Binding-site contacts:
Ligand atom CG1 contacts residue ILE70 of chain 1.B at 3.9 Å (hydrophobic).
Ligand atom OH contacts residue SER33 of chain 1.B at 2.9 Å (h-bond).
Ligand atom P contacts residue SER33 of chain 1.B at 3.8 Å.
Ligand atom CA contacts residue HIS57 of chain 1.B at 3.7 Å.
Ligand atom O2P contacts residue ARG61 of chain 1.B at 3.0 Å (salt-bridge).
Ligand atom CB contacts residue HIS57 of chain 1.B at 3.5 Å.
Ligand atom O2P contacts residue ARG11 of chain 1.B at 2.9 Å.
Ligand atom CA contacts residue HIS57 of chain 1.B at 3.2 Å.
Ligand atom OH contacts residue THR35 of chain 1.B at 3.5 Å (h-bond).
Ligand atom CZ contacts residue SER33 of chain 1.B at 3.8 Å.
Ligand atom N contacts residue HIS57 of chain 1.B at 2.7 Å (h-bond).
Ligand atom CD2 contacts residue LYS59 of chain 1.B at 3.7 Å.
Ligand atom CB contacts residue TYR58 of chain 1.B at 3.6 Å (hydrophobic).
Ligand atom CE2 contacts residue LYS59 of chain 1.B at 3.6 Å.
Ligand atom CE1 contacts residue CYS41 of chain 1.B at 3.8 Å (hydrophobic).
Ligand atom O1P contacts residue THR35 of chain 1.B at 3.1 Å (h-bond).
Ligand atom O contacts residue TYR58 of chain 1.B at 3.1 Å.
Ligand atom O2P contacts residue ARG31 of chain 1.B at 3.0 Å (salt-bridge).
Ligand atom CB contacts residue HIS57 of chain 1.B at 3.8 Å.
Ligand atom O3P contacts residue SER33 of chain 1.B at 3.4 Å.
Ligand atom C contacts residue ARG11 of chain 1.B at 3.6 Å.
Ligand atom OE1 contacts residue LYS56 of chain 1.B at 3.5 Å.
Ligand atom O3P contacts residue ARG31 of chain 1.B at 2.8 Å (salt-bridge).
Ligand atom C contacts residue HIS57 of chain 1.B at 3.4 Å.
Ligand atom CD1 contacts residue ILE70 of chain 1.B at 3.7 Å (hydrophobic).
Ligand atom O3P contacts residue GLU34 of chain 1.B at 2.8 Å (salt-bridge).
Ligand atom CD1 contacts residue LYS59 of chain 1.B at 3.7 Å.
Ligand atom P contacts residue THR35 of chain 1.B at 3.9 Å.
Ligand atom C contacts residue TYR58 of chain 1.B at 3.8 Å (hydrophobic).
Ligand atom O contacts residue ARG11 of chain 1.B at 2.6 Å (salt-bridge).
Ligand atom N contacts residue ARG11 of chain 1.B at 3.5 Å (salt-bridge).
Ligand atom CE2 contacts residue THR35 of chain 1.B at 3.5 Å.
Ligand atom CD1 contacts residue HIS57 of chain 1.B at 3.2 Å.
Ligand atom CD1 contacts residue TYR86 of chain 1.B at 3.6 Å (hydrophobic).
Ligand atom CG contacts residue HIS57 of chain 1.B at 3.8 Å.
Ligand atom CG contacts residue TYR58 of chain 1.B at 3.4 Å (hydrophobic).
Ligand atom CD contacts residue GLY92 of chain 1.B at 3.4 Å.
Ligand atom CG2 contacts residue GLY92 of chain 1.B at 3.7 Å.
Ligand atom CD contacts residue LYS56 of chain 1.B at 3.6 Å.
Ligand atom P contacts residue ARG31 of chain 1.B at 3.9 Å.

Sequence of chain 1.B:
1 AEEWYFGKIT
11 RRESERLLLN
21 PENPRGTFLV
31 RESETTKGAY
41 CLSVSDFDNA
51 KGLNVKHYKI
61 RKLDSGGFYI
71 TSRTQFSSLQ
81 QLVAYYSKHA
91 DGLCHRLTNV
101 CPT

This protein binds this small molecule.
Small molecule (SMILES): CC[C@H](C)[C@H](NC(=O)[C@H](Cc1ccc(OP(=O)(O)O)cc1)NC(=O)[C@H](CCC(=O)O)NC(=O)[C@H](Cc1ccc(OP(=O)(O)O)cc1)NC(=O)[C@H](CCC(N)=O)NC(=O)[C@@H]1CCCN1)C(=O)N1CCC[C@H]1C(=O)N[C@@H](C)C(=O)O